Sequence of chain 1.E:
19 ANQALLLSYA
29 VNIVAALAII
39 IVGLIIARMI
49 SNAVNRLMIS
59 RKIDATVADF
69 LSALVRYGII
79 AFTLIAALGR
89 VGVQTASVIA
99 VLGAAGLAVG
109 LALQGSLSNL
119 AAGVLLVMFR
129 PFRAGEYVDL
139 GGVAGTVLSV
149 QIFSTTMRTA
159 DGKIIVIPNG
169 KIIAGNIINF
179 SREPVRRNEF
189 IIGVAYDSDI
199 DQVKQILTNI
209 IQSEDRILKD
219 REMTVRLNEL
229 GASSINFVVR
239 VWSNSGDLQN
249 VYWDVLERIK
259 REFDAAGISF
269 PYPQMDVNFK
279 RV

Binding-site contacts:
Ligand atom OAP contacts residue MET126 of chain 1.E at 3.8 Å.
Ligand atom CAB contacts residue SER114 of chain 1.F at 3.6 Å.
Ligand atom OAN contacts residue AV01 of chain 1.HA at 2.6 Å (h-bond).
Ligand atom CBG contacts residue PHE151 of chain 1.F at 3.7 Å (hydrophobic).
Ligand atom OAP contacts residue AV01 of chain 1.HA at 3.4 Å (h-bond).
Ligand atom CBB contacts residue AV01 of chain 1.HA at 3.7 Å.
Ligand atom CBE contacts residue PHE151 of chain 1.F at 3.5 Å (hydrophobic).
Ligand atom CCH contacts residue AV01 of chain 1.HA at 3.8 Å.
Ligand atom CBN contacts residue GLN149 of chain 1.F at 3.8 Å.
Ligand atom OBV contacts residue AV01 of chain 1.HA at 3.9 Å.
Ligand atom CBH contacts residue ASP67 of chain 1.F at 4.0 Å.
Ligand atom OAR contacts residue PHE127 of chain 1.E at 3.2 Å (h-bond).
Ligand atom CBH contacts residue AV01 of chain 1.HA at 3.3 Å.
Ligand atom CAY contacts residue LEU123 of chain 1.E at 3.9 Å (hydrophobic).
Ligand atom OAV contacts residue AV01 of chain 1.HA at 3.4 Å (h-bond).
Ligand atom CBC contacts residue AV01 of chain 1.HA at 3.6 Å.
Ligand atom CAW contacts residue LEU123 of chain 1.E at 4.0 Å (hydrophobic).
Ligand atom CCL contacts residue AV01 of chain 1.HA at 3.8 Å.
Ligand atom CAA contacts residue ALA119 of chain 1.E at 4.0 Å (hydrophobic).
Ligand atom CBD contacts residue LEU118 of chain 1.F at 3.6 Å (hydrophobic).
Ligand atom CAY contacts residue LEU111 of chain 1.F at 3.9 Å (hydrophobic).
Ligand atom OAT contacts residue MET126 of chain 1.E at 3.1 Å (h-bond).
Ligand atom CAW contacts residue VAL122 of chain 1.E at 3.9 Å (hydrophobic).
Ligand atom OAJ contacts residue GLN149 of chain 1.F at 2.9 Å (h-bond).
Ligand atom CBF contacts residue AV01 of chain 1.HA at 3.9 Å.
Ligand atom OCB contacts residue PHE127 of chain 1.E at 4.0 Å.
Ligand atom OAT contacts residue PHE127 of chain 1.E at 3.0 Å (h-bond).
Ligand atom CBI contacts residue AV01 of chain 1.HA at 4.0 Å.
Ligand atom CCH contacts residue PHE127 of chain 1.E at 3.7 Å (hydrophobic).
Ligand atom CBT contacts residue ILE150 of chain 1.F at 3.7 Å (hydrophobic).
Ligand atom CCU contacts residue MET126 of chain 1.E at 3.9 Å (hydrophobic).
Ligand atom CBK contacts residue ILE150 of chain 1.F at 3.9 Å (hydrophobic).
Ligand atom CBR contacts residue ILE150 of chain 1.F at 3.7 Å (hydrophobic).
Ligand atom O1 contacts residue AV01 of chain 1.HA at 3.4 Å (h-bond).
Ligand atom OAV contacts residue MET126 of chain 1.E at 3.4 Å (h-bond).
Ligand atom CCU contacts residue PHE127 of chain 1.E at 3.8 Å (hydrophobic).
Ligand atom CAA contacts residue LEU123 of chain 1.E at 4.0 Å (hydrophobic).
Ligand atom CBF contacts residue PHE68 of chain 1.F at 3.8 Å (hydrophobic).
Ligand atom CAB contacts residue LEU115 of chain 1.F at 3.6 Å (hydrophobic).
Ligand atom CAA contacts residue LEU111 of chain 1.F at 3.7 Å (hydrophobic).

This protein binds this small molecule.
Small molecule (SMILES): CCCCCCCCCCC(CCCCCCCCCC)(CO[C@@H]1O[C@H](CO)[C@@H](O[C@H]2O[C@H](CO)[C@@H](O)[C@H](O)[C@H]2O)[C@H](O)[C@H]1O)CO[C@@H]1O[C@H](CO)[C@@H](O[C@H]2O[C@H](CO)[C@@H](O)[C@H](O)[C@H]2O)[C@H](O)[C@H]1O

Sequence of chain 1.F:
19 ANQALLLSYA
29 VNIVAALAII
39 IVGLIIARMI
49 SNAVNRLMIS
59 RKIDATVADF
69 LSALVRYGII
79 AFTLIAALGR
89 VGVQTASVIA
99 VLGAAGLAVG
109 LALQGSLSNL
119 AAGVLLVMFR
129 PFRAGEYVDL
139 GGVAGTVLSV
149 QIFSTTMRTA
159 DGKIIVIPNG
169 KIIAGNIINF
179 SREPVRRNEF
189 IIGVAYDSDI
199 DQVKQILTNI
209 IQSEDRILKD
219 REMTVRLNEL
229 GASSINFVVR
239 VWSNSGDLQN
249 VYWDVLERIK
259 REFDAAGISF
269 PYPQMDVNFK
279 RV